This protein binds this small molecule.
Small molecule (SMILES): C/C=C(\C)[C@H](O)[C@H](C)/C=C(C)/C=C/C/C(C)=C/Cc1nc(OC)cc(O)c1C

Binding-site contacts:
Ligand atom CAB contacts residue FAD1 of chain 1.AA at 3.9 Å.
Ligand atom NAD contacts residue PRO326 of chain 1.D at 3.4 Å (h-bond).
Ligand atom OAH contacts residue ASN328 of chain 1.D at 3.8 Å.
Ligand atom OAG contacts residue HIS57 of chain 1.D at 2.8 Å (h-bond).
Ligand atom CAQ contacts residue PHE261 of chain 1.D at 3.5 Å (hydrophobic).
Ligand atom CAM contacts residue THR327 of chain 1.D at 3.9 Å.
Ligand atom CAT contacts residue ALA209 of chain 1.D at 3.9 Å (hydrophobic).
Ligand atom CAT contacts residue PHE261 of chain 1.D at 3.5 Å (hydrophobic).
Ligand atom CAV contacts residue PHE261 of chain 1.D at 3.9 Å (hydrophobic).
Ligand atom CBB contacts residue MET381 of chain 1.D at 3.7 Å (hydrophobic).
Ligand atom CAC contacts residue PRO326 of chain 1.D at 3.2 Å (hydrophobic).
Ligand atom CAL contacts residue THR327 of chain 1.D at 3.2 Å.
Ligand atom CAA contacts residue HIS57 of chain 1.D at 3.5 Å.
Ligand atom NAD contacts residue LEU231 of chain 1.D at 3.5 Å.
Ligand atom CAP contacts residue MET381 of chain 1.D at 3.6 Å (hydrophobic).
Ligand atom CAK contacts residue MET233 of chain 1.D at 3.6 Å (hydrophobic).
Ligand atom CAB contacts residue HIS57 of chain 1.D at 3.5 Å.
Ligand atom OAH contacts residue PRO326 of chain 1.D at 3.4 Å (h-bond).
Ligand atom OAG contacts residue FAD1 of chain 1.AA at 3.6 Å.
Ligand atom CAR contacts residue MET381 of chain 1.D at 3.7 Å (hydrophobic).
Ligand atom OAH contacts residue GLY329 of chain 1.D at 3.4 Å (h-bond).
Ligand atom CAV contacts residue ALA242 of chain 1.D at 3.9 Å (hydrophobic).
Ligand atom CAI contacts residue GLY329 of chain 1.D at 3.5 Å.
Ligand atom NAD contacts residue THR327 of chain 1.D at 3.9 Å.
Ligand atom CAZ contacts residue PHE261 of chain 1.D at 3.7 Å (hydrophobic).
Ligand atom CAS contacts residue MET381 of chain 1.D at 3.8 Å (hydrophobic).
Ligand atom CAI contacts residue LEU58 of chain 1.D at 3.7 Å (hydrophobic).
Ligand atom CAJ contacts residue LEU259 of chain 1.D at 3.9 Å (hydrophobic).
Ligand atom CAY contacts residue LEU384 of chain 1.D at 3.7 Å (hydrophobic).
Ligand atom CAI contacts residue TYR106 of chain 1.D at 3.8 Å (hydrophobic).
Ligand atom CAE contacts residue LEU231 of chain 1.D at 3.9 Å (hydrophobic).
Ligand atom CAB contacts residue PRO326 of chain 1.D at 3.6 Å (hydrophobic).
Ligand atom CAR contacts residue PHE261 of chain 1.D at 3.7 Å (hydrophobic).
Ligand atom CAQ contacts residue MET381 of chain 1.D at 3.6 Å (hydrophobic).
Ligand atom CAX contacts residue PRO241 of chain 1.D at 3.8 Å (hydrophobic).
Ligand atom CAI contacts residue FAD1 of chain 1.AA at 3.7 Å.
Ligand atom CAY contacts residue PRO241 of chain 1.D at 3.9 Å (hydrophobic).
Ligand atom CAN contacts residue PRO326 of chain 1.D at 3.6 Å (hydrophobic).
Ligand atom CAO contacts residue PHE261 of chain 1.D at 3.4 Å (hydrophobic).
Ligand atom OBA contacts residue ALA242 of chain 1.D at 2.7 Å (h-bond).

Sequence of chain 1.D:
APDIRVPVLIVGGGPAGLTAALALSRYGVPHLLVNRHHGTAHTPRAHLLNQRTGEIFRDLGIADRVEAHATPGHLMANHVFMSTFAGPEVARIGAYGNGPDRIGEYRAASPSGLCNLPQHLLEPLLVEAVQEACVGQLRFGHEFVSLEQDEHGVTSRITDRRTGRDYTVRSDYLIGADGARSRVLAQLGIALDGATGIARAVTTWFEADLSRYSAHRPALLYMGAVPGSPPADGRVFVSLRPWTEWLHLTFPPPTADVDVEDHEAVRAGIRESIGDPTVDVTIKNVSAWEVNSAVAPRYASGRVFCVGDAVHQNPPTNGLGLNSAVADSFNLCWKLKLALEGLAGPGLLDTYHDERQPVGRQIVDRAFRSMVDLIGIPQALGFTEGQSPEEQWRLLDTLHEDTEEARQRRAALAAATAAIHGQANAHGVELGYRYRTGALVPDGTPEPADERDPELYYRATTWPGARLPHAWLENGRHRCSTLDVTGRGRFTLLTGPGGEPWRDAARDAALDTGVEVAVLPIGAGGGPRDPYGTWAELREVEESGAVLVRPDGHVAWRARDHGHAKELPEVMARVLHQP